Binding-site contacts:
Ligand atom C1' contacts residue TRP47 of chain 53.E at 4.3 Å (hydrophobic).
Ligand atom C2 contacts residue TRP47 of chain 53.E at 3.8 Å (hydrophobic).
Ligand atom O4' contacts residue GLU140 of chain 53.E at 4.1 Å.
Ligand atom N1 contacts residue TRP47 of chain 53.E at 3.8 Å.
Ligand atom N7 contacts residue TRP47 of chain 53.E at 4.0 Å.
Ligand atom O2' contacts residue GLU140 of chain 53.E at 3.0 Å (salt-bridge).
Ligand atom C1' contacts residue LYS143 of chain 53.E at 4.0 Å.
Ligand atom N3 contacts residue TRP47 of chain 53.E at 3.9 Å.
Ligand atom N9 contacts residue TRP47 of chain 53.E at 4.0 Å.
Ligand atom C8 contacts residue TRP47 of chain 53.E at 4.0 Å (hydrophobic).
Ligand atom C5 contacts residue TRP47 of chain 53.E at 4.0 Å (hydrophobic).
Ligand atom C1' contacts residue GLU140 of chain 53.E at 3.2 Å.
Ligand atom OP1 contacts residue LYS45 of chain 27.F at 4.3 Å.
Ligand atom O4' contacts residue TRP47 of chain 53.E at 4.0 Å.
Ligand atom C4 contacts residue TRP47 of chain 53.E at 3.9 Å (hydrophobic).
Ligand atom C2' contacts residue GLU140 of chain 53.E at 3.5 Å.
Ligand atom N9 contacts residue LYS143 of chain 53.E at 3.8 Å.
Ligand atom O4' contacts residue LYS143 of chain 53.E at 4.2 Å.
Ligand atom N9 contacts residue GLU140 of chain 53.E at 4.1 Å.
Ligand atom N6 contacts residue TRP47 of chain 53.E at 4.2 Å.
Ligand atom C2' contacts residue LYS143 of chain 53.E at 4.5 Å.
Ligand atom C6 contacts residue TRP47 of chain 53.E at 3.9 Å (hydrophobic).
Ligand atom C8 contacts residue LYS143 of chain 53.E at 2.8 Å.
Ligand atom C8 contacts residue GLU140 of chain 53.E at 4.1 Å.
Ligand atom N7 contacts residue LYS143 of chain 53.E at 3.7 Å.

Sequence of chain 53.E:
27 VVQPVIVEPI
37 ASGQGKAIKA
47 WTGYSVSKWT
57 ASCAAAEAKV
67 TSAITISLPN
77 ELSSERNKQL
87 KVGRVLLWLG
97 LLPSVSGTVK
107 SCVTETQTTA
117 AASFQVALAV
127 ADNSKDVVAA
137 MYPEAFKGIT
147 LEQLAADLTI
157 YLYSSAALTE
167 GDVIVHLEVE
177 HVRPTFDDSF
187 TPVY

Sequence of chain 27.F:
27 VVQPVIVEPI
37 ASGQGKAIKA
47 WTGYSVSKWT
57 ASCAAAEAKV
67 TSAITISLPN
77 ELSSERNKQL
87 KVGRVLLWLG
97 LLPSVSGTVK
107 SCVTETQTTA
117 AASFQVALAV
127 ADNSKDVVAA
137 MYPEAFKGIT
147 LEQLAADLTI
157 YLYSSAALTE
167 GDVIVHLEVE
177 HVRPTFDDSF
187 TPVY

This small molecule binds to this protein.
Small molecule (SMILES): Nc1ncnc2c1ncn2[C@@H]1O[C@H](COP(=O)=O)[C@@H](O[P](=O)(O)OC[C@H]2O[C@@H](n3ccc(=O)[nH]c3=O)[C@H](O)[C@@H]2O)[C@H]1O